A small-molecule ligand and the protein it binds are described below.
Small molecule (SMILES): Nc1nc(=O)c2ncn([C@@H]3O[C@H](CO[P](=O)(O)O[C@H]4[C@@H](O)[C@H](n5ccc(=O)[nH]c5=O)O[C@@H]4CO[P](=O)(O)O[C@H]4[C@@H](O)[C@H](n5cnc6c(N)ncnc65)O[C@@H]4CO[P](=O)(O)O[C@H]4[C@@H](O)[C@H](n5cnc6c(N)ncnc65)O[C@@H]4CO[P](=O)(O)O[C@H]4[C@@H](O)[C@H](n5cnc6c(N)ncnc65)O[C@@H]4COP(=O)=O)[C@@H](O)[C@H]3O)c2[nH]1

Binding-site contacts:
Ligand atom O2' contacts residue MG1 of chain 1.CSC at 3.5 Å.